Sequence of chain 1.C:
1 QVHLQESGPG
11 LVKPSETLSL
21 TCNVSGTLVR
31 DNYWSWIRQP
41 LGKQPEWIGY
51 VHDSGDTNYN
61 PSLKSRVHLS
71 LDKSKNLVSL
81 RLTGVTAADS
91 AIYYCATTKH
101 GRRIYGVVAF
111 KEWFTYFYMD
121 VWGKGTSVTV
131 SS

Sequence of chain 1.H:
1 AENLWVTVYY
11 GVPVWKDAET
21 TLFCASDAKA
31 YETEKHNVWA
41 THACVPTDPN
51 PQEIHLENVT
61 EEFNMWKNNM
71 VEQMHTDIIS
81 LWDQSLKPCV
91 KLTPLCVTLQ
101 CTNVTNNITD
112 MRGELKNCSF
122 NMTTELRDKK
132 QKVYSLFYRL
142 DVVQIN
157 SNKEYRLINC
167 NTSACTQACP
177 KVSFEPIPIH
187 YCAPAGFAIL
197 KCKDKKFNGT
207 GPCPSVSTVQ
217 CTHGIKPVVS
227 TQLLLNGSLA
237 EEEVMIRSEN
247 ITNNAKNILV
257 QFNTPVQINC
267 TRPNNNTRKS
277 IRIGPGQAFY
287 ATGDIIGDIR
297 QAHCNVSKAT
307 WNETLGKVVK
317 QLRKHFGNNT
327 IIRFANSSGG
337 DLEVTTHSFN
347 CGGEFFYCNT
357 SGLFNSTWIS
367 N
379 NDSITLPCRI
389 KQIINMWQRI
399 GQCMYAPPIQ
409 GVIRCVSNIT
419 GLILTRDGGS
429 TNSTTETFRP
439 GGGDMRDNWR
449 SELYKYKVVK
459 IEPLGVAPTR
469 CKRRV

Sequence of chain 1.D:
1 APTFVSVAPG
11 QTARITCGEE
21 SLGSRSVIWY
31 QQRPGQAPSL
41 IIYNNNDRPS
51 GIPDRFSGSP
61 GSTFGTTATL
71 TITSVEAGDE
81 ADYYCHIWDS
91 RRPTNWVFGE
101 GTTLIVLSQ

Binding-site contacts:
Ligand atom C3 contacts residue ASP56 of chain 1.C at 4.5 Å.
Ligand atom O5 contacts residue ASN107 of chain 1.H at 2.5 Å (h-bond).
Ligand atom C1 contacts residue ASN107 of chain 1.H at 1.4 Å.
Ligand atom C6 contacts residue THR109 of chain 1.H at 4.0 Å.
Ligand atom C6 contacts residue ASP56 of chain 1.C at 3.8 Å.
Ligand atom N2 contacts residue THR94 of chain 1.D at 3.6 Å.
Ligand atom C7 contacts residue PHE114 of chain 1.C at 4.1 Å (hydrophobic).
Ligand atom C8 contacts residue ASN107 of chain 1.H at 4.2 Å.
Ligand atom C2 contacts residue ASP56 of chain 1.C at 4.1 Å.
Ligand atom N2 contacts residue ASN107 of chain 1.H at 2.8 Å (h-bond).
Ligand atom O7 contacts residue ASN58 of chain 1.C at 2.5 Å (h-bond).
Ligand atom C7 contacts residue ASP89 of chain 1.D at 4.0 Å.
Ligand atom O6 contacts residue ASP56 of chain 1.C at 3.7 Å.
Ligand atom C1 contacts residue THR94 of chain 1.D at 4.5 Å.
Ligand atom C2 contacts residue ASN58 of chain 1.C at 4.3 Å.
Ligand atom C8 contacts residue ASP89 of chain 1.D at 3.3 Å.
Ligand atom O3 contacts residue ASN58 of chain 1.C at 4.1 Å.
Ligand atom C8 contacts residue TRP88 of chain 1.D at 3.6 Å (hydrophobic).
Ligand atom C6 contacts residue THR115 of chain 1.C at 3.4 Å.
Ligand atom C3 contacts residue THR94 of chain 1.D at 3.9 Å.
Ligand atom C5 contacts residue ASN107 of chain 1.H at 3.7 Å.
Ligand atom C7 contacts residue ASN58 of chain 1.C at 3.7 Å.
Ligand atom O7 contacts residue ASN107 of chain 1.H at 3.1 Å (h-bond).
Ligand atom C3 contacts residue ASN107 of chain 1.H at 3.8 Å.
Ligand atom O6 contacts residue THR109 of chain 1.H at 4.2 Å.
Ligand atom O5 contacts residue THR109 of chain 1.H at 4.3 Å.
Ligand atom O7 contacts residue ASP89 of chain 1.D at 4.0 Å.
Ligand atom C7 contacts residue ASN107 of chain 1.H at 3.1 Å.
Ligand atom C8 contacts residue PHE114 of chain 1.C at 3.9 Å (hydrophobic).
Ligand atom C5 contacts residue ASP56 of chain 1.C at 4.4 Å.
Ligand atom N2 contacts residue ASN58 of chain 1.C at 4.4 Å.
Ligand atom O7 contacts residue PHE114 of chain 1.C at 3.4 Å.
Ligand atom O3 contacts residue THR94 of chain 1.D at 4.4 Å.
Ligand atom C2 contacts residue ASN107 of chain 1.H at 2.5 Å.
Ligand atom O2 contacts residue ASP56 of chain 1.C at 2.7 Å (salt-bridge).
Ligand atom C8 contacts residue ARG92 of chain 1.D at 4.4 Å.
Ligand atom C2 contacts residue THR94 of chain 1.D at 4.2 Å.
Ligand atom O6 contacts residue THR115 of chain 1.C at 2.4 Å (h-bond).
Ligand atom C4 contacts residue ASN107 of chain 1.H at 4.3 Å.
Ligand atom C4 contacts residue ASP56 of chain 1.C at 3.9 Å.

This small molecule binds to this protein.
Small molecule (SMILES): CC(=O)N[C@H]1[C@H](O[C@H]2[C@H](O)[C@@H](NC(C)=O)CO[C@@H]2CO)O[C@H](CO)[C@@H](O[C@@H]2O[C@H](CO)[C@@H](O)[C@H](O[C@H]3O[C@H](CO)[C@@H](O)[C@H](O)[C@@H]3O)[C@@H]2O)[C@@H]1O